Binding-site contacts:
Ligand atom C2 contacts residue HIS16 of chain 1.C at 3.3 Å.
Ligand atom C3' contacts residue G1 of chain 1.G at 2.5 Å.
Ligand atom OP1 contacts residue PHE155 of chain 1.C at 3.1 Å.
Ligand atom N6 contacts residue SO41 of chain 1.W at 3.4 Å (h-bond).
Ligand atom C2' contacts residue G1 of chain 1.G at 1.4 Å.
Ligand atom O5' contacts residue PHE136 of chain 1.C at 3.4 Å.
Ligand atom OP2 contacts residue LYS134 of chain 1.C at 3.1 Å (salt-bridge).
Ligand atom N1 contacts residue HIS16 of chain 1.C at 3.1 Å (h-bond).
Ligand atom C2 contacts residue GLN47 of chain 1.C at 3.2 Å.
Ligand atom N6 contacts residue LYS18 of chain 1.C at 3.5 Å (salt-bridge).
Ligand atom OP1 contacts residue HIS156 of chain 1.C at 2.7 Å (h-bond).
Ligand atom C6 contacts residue TYR64 of chain 1.C at 3.5 Å (hydrophobic).
Ligand atom C2 contacts residue TYR64 of chain 1.C at 3.4 Å (hydrophobic).
Ligand atom N1 contacts residue GLN47 of chain 1.C at 3.3 Å (h-bond).
Ligand atom O2 contacts residue LYS134 of chain 1.C at 3.5 Å (salt-bridge).
Ligand atom N6 contacts residue LYS249 of chain 1.C at 3.1 Å (salt-bridge).
Ligand atom OP2 contacts residue PHE155 of chain 1.C at 3.4 Å.
Ligand atom N7 contacts residue LYS249 of chain 1.C at 2.9 Å (salt-bridge).
Ligand atom C1' contacts residue G1 of chain 1.G at 2.4 Å.
Ligand atom C6 contacts residue HIS16 of chain 1.C at 3.2 Å.
Ligand atom N3 contacts residue G1 of chain 1.G at 3.3 Å.
Ligand atom C5 contacts residue TYR64 of chain 1.C at 3.5 Å (hydrophobic).
Ligand atom O3' contacts residue G1 of chain 1.G at 2.8 Å (h-bond).
Ligand atom O3' contacts residue ILE132 of chain 1.C at 3.4 Å.
Ligand atom N1 contacts residue TYR64 of chain 1.C at 3.5 Å.
Ligand atom OP2 contacts residue LYS59 of chain 1.C at 3.4 Å (salt-bridge).
Ligand atom C4 contacts residue G1 of chain 1.G at 3.3 Å.
Ligand atom OP1 contacts residue U2 of chain 1.G at 3.6 Å.
Ligand atom C5 contacts residue HIS16 of chain 1.C at 3.6 Å.
Ligand atom N6 contacts residue VAL152 of chain 1.C at 3.5 Å.
Ligand atom C5' contacts residue ASN90 of chain 1.C at 3.4 Å.
Ligand atom N9 contacts residue G1 of chain 1.G at 3.1 Å (h-bond).
Ligand atom O4' contacts residue G1 of chain 1.G at 3.5 Å (h-bond).
Ligand atom C5' contacts residue U2 of chain 1.G at 3.4 Å.
Ligand atom N6 contacts residue HIS16 of chain 1.C at 3.3 Å.
Ligand atom N3 contacts residue TYR64 of chain 1.C at 3.4 Å.
Ligand atom C2 contacts residue G1 of chain 1.G at 3.6 Å.
Ligand atom C5' contacts residue G1 of chain 1.G at 3.3 Å.
Ligand atom N4 contacts residue G1 of chain 1.G at 3.1 Å.
Ligand atom O4' contacts residue TYR64 of chain 1.C at 3.4 Å.

A small-molecule ligand and the protein it binds are described below.
Small molecule (SMILES): Nc1ccn([C@@H]2O[C@H](CO[P](=O)(O)O[C@H]3C[C@H](n4cnc5c(N)ncnc54)O[C@@H]3COP(=O)(O)O)[C@@H](O[P](=O)(O)OC[C@H]3O[C@@H](n4cnc5c(N)ncnc54)[C@H](O)[C@@H]3OP(=O)(O)O)[C@H]2O)c(=O)n1

Sequence of chain 1.C:
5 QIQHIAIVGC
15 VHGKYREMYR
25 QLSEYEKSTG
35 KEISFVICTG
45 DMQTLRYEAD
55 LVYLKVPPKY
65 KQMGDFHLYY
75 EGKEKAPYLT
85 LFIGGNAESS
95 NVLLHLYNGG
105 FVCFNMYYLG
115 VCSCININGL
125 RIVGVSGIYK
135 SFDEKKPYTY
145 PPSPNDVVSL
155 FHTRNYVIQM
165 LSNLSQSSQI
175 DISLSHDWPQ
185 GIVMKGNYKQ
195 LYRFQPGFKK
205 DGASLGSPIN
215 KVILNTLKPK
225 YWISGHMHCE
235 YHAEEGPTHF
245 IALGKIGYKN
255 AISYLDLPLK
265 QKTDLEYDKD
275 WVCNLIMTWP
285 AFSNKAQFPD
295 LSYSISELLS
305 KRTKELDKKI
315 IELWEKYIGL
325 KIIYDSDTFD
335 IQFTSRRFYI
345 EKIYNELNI